Binding-site contacts:
Ligand atom C6 contacts residue LEU543 of chain 1.A at 3.9 Å (hydrophobic).
Ligand atom C8 contacts residue LYS433 of chain 1.A at 4.4 Å.
Ligand atom C8 contacts residue LEU432 of chain 1.A at 4.3 Å (hydrophobic).
Ligand atom C5 contacts residue LEU543 of chain 1.A at 3.5 Å (hydrophobic).
Ligand atom O4 contacts residue LEU543 of chain 1.A at 4.4 Å.
Ligand atom C7 contacts residue ASP544 of chain 1.A at 4.2 Å.
Ligand atom C2 contacts residue ASP544 of chain 1.A at 4.1 Å.
Ligand atom C1 contacts residue ASN436 of chain 1.A at 1.4 Å.
Ligand atom C8 contacts residue ASN436 of chain 1.A at 4.4 Å.
Ligand atom C1 contacts residue GLU440 of chain 1.A at 4.2 Å.
Ligand atom O7 contacts residue ASN436 of chain 1.A at 3.3 Å (h-bond).
Ligand atom O5 contacts residue ASN436 of chain 1.A at 2.4 Å (h-bond).
Ligand atom C5 contacts residue ASN436 of chain 1.A at 3.7 Å.
Ligand atom O7 contacts residue ASP544 of chain 1.A at 3.1 Å (salt-bridge).
Ligand atom N2 contacts residue ASN436 of chain 1.A at 2.8 Å (h-bond).
Ligand atom O4 contacts residue ASP544 of chain 1.A at 3.4 Å.
Ligand atom C4 contacts residue ASN436 of chain 1.A at 4.2 Å.
Ligand atom O5 contacts residue GLU440 of chain 1.A at 3.7 Å.
Ligand atom C7 contacts residue ASN436 of chain 1.A at 3.3 Å.
Ligand atom O6 contacts residue GLU440 of chain 1.A at 4.2 Å.
Ligand atom O5 contacts residue LEU543 of chain 1.A at 4.3 Å.
Ligand atom C8 contacts residue ARG446 of chain 1.A at 3.8 Å.
Ligand atom C1 contacts residue ASP544 of chain 1.A at 4.4 Å.
Ligand atom O3 contacts residue ASP544 of chain 1.A at 4.5 Å.
Ligand atom C2 contacts residue ASN436 of chain 1.A at 2.4 Å.
Ligand atom C3 contacts residue ASP544 of chain 1.A at 4.0 Å.
Ligand atom C6 contacts residue GLU440 of chain 1.A at 4.2 Å.
Ligand atom C8 contacts residue GLU443 of chain 1.A at 3.2 Å.
Ligand atom O7 contacts residue LYS433 of chain 1.A at 3.8 Å.
Ligand atom C5 contacts residue ASP544 of chain 1.A at 4.5 Å.
Ligand atom C3 contacts residue ASN436 of chain 1.A at 3.8 Å.
Ligand atom C4 contacts residue ASP544 of chain 1.A at 4.1 Å.

A small-molecule ligand and the protein it binds are described below.
Small molecule (SMILES): CC(=O)N[C@H]1[C@H](O[C@H]2[C@H](O)[C@@H](NC(C)=O)CO[C@@H]2CO)O[C@H](CO)[C@@H](O[C@@H]2O[C@H](CO[C@@H]3O[C@H](CO)[C@@H](O)[C@H](O)[C@@H]3O)[C@@H](O)[C@H](O[C@@H]3O[C@H](CO)[C@@H](O)[C@H](O)[C@@H]3O)[C@@H]2O)[C@@H]1O

Sequence of chain 1.A:
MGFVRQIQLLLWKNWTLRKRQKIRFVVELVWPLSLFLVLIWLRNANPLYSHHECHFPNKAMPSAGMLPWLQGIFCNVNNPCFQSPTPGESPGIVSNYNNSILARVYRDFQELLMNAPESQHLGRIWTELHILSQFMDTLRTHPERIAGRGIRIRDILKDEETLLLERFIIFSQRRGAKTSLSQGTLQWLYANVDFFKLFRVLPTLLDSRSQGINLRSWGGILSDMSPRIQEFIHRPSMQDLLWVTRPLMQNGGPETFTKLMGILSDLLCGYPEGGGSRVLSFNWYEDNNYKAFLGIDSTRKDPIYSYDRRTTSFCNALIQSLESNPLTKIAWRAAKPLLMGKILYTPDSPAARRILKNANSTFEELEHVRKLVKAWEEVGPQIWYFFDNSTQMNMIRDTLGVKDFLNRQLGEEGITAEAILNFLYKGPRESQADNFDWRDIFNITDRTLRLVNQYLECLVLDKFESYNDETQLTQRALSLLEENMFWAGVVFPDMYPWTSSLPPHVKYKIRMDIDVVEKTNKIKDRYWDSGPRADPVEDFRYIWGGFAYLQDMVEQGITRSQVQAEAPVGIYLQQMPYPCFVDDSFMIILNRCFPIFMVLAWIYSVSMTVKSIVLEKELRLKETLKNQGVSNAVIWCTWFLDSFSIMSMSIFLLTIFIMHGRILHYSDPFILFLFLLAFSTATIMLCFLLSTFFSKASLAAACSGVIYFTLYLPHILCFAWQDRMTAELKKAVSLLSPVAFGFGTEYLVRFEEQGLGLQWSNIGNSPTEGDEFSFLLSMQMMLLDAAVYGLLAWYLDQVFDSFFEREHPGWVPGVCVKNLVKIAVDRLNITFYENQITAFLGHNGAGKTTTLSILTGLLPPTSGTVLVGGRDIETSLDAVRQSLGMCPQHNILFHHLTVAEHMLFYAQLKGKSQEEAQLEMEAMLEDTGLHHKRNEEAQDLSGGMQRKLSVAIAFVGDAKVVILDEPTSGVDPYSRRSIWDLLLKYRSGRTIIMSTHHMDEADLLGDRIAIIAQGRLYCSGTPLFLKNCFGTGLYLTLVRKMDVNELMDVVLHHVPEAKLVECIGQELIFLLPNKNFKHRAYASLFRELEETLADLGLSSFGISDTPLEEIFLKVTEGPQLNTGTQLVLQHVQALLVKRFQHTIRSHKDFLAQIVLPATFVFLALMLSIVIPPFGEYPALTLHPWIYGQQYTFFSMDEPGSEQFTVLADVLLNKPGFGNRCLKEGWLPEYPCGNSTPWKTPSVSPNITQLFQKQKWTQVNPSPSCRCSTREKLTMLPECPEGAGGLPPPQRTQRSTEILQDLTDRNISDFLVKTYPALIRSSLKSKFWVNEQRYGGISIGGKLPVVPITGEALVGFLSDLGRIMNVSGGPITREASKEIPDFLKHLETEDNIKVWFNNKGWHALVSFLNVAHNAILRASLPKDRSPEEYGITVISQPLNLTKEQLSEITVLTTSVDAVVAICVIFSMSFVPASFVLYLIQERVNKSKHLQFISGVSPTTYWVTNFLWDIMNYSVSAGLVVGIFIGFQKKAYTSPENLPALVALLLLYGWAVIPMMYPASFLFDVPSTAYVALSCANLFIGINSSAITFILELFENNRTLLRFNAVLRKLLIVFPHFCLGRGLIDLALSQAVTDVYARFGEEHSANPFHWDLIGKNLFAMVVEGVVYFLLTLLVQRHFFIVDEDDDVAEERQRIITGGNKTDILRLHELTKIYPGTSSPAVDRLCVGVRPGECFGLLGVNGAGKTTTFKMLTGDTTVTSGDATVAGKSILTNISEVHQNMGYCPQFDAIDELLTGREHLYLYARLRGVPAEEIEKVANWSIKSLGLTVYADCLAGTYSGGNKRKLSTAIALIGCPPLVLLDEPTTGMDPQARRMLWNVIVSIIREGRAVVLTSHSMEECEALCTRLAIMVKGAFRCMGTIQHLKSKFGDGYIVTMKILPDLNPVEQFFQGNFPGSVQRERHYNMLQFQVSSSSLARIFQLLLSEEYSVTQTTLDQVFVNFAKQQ